Sequence of chain 1.A:
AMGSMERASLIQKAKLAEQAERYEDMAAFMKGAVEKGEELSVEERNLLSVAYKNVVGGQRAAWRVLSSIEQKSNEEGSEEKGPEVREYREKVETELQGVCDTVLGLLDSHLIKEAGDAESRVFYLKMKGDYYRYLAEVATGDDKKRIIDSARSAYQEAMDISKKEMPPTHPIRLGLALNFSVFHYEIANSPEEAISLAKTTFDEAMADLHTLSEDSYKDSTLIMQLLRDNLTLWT

Sequence of chain 1.B:
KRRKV

Binding-site contacts:
Ligand atom CAO contacts residue VAL50 of chain 1.A at 3.9 Å (hydrophobic).
Ligand atom CAM contacts residue VAL6 of chain 1.B at 4.0 Å (hydrophobic).
Ligand atom CAX contacts residue ILE223 of chain 1.A at 3.8 Å (hydrophobic).
Ligand atom CAC contacts residue VAL6 of chain 1.B at 4.4 Å (hydrophobic).
Ligand atom CAQ contacts residue ASN46 of chain 1.A at 3.6 Å.
Ligand atom CAY contacts residue PHE123 of chain 1.A at 3.5 Å (hydrophobic).
Ligand atom CAY contacts residue LYS126 of chain 1.A at 3.6 Å.
Ligand atom CAP contacts residue SER49 of chain 1.A at 4.2 Å.
Ligand atom CAI contacts residue ILE172 of chain 1.A at 4.1 Å (hydrophobic).
Ligand atom OAT contacts residue VAL6 of chain 1.B at 2.9 Å (h-bond).
Ligand atom CAD contacts residue SER49 of chain 1.A at 4.1 Å.
Ligand atom CAL contacts residue VAL50 of chain 1.A at 4.1 Å (hydrophobic).
Ligand atom CAX contacts residue LEU222 of chain 1.A at 4.0 Å (hydrophobic).
Ligand atom CAI contacts residue ILE223 of chain 1.A at 4.0 Å (hydrophobic).
Ligand atom CAX contacts residue VAL6 of chain 1.B at 4.0 Å (hydrophobic).
Ligand atom CAO contacts residue ASN46 of chain 1.A at 3.6 Å.
Ligand atom CAI contacts residue GLY175 of chain 1.A at 4.3 Å.
Ligand atom CAI contacts residue PRO171 of chain 1.A at 3.5 Å (hydrophobic).
Ligand atom CAO contacts residue SER49 of chain 1.A at 3.8 Å.
Ligand atom CAP contacts residue PHE123 of chain 1.A at 3.6 Å (hydrophobic).
Ligand atom CAQ contacts residue PHE123 of chain 1.A at 3.8 Å (hydrophobic).
Ligand atom CAD contacts residue VAL6 of chain 1.B at 4.2 Å (hydrophobic).
Ligand atom CAP contacts residue LYS126 of chain 1.A at 3.8 Å.
Ligand atom CAI contacts residue VAL6 of chain 1.B at 4.4 Å (hydrophobic).
Ligand atom CAK contacts residue LYS126 of chain 1.A at 3.9 Å.
Ligand atom OAU contacts residue LYS126 of chain 1.A at 2.9 Å (salt-bridge).
Ligand atom OAT contacts residue LYS126 of chain 1.A at 3.0 Å (salt-bridge).
Ligand atom OAU contacts residue PHE123 of chain 1.A at 4.1 Å.
Ligand atom CAA contacts residue ILE172 of chain 1.A at 4.4 Å (hydrophobic).
Ligand atom OAR contacts residue PRO171 of chain 1.A at 4.0 Å.
Ligand atom CAA contacts residue PRO171 of chain 1.A at 4.2 Å (hydrophobic).
Ligand atom CAQ contacts residue ILE172 of chain 1.A at 3.9 Å (hydrophobic).
Ligand atom CAJ contacts residue PRO171 of chain 1.A at 4.3 Å (hydrophobic).
Ligand atom CAJ contacts residue ILE172 of chain 1.A at 4.1 Å (hydrophobic).
Ligand atom CAB contacts residue ILE223 of chain 1.A at 4.4 Å (hydrophobic).
Ligand atom CAY contacts residue MET127 of chain 1.A at 3.4 Å (hydrophobic).
Ligand atom CAH contacts residue PRO171 of chain 1.A at 4.2 Å (hydrophobic).
Ligand atom CAJ contacts residue LYS126 of chain 1.A at 3.9 Å.
Ligand atom CAK contacts residue VAL6 of chain 1.B at 4.0 Å (hydrophobic).
Ligand atom CAG contacts residue ASN46 of chain 1.A at 4.5 Å.

This protein binds this small molecule.
Small molecule (SMILES): COC[C@@]1(O)CC[C@@H]2/C1=C\[C@@]1(C)CCC(C(C)C)=C1[C@@H](O)[C@H](O)[C@@H]2C